Sequence of chain 34.C:
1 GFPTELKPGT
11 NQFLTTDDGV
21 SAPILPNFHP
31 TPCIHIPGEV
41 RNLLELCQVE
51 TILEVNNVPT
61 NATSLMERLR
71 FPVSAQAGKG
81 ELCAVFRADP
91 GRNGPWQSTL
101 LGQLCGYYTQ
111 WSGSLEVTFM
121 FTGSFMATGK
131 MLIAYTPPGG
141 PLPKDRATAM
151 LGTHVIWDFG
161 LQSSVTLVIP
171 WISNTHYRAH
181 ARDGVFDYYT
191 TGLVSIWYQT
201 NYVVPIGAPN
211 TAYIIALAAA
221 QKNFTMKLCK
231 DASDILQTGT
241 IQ

A small-molecule ligand and the protein it binds are described below.
Small molecule (SMILES): CCO/N=C/c1ccc(OCC[C@@H](C)CCN2CCN(c3ccncc3)C2=O)cc1

Sequence of chain 34.A:
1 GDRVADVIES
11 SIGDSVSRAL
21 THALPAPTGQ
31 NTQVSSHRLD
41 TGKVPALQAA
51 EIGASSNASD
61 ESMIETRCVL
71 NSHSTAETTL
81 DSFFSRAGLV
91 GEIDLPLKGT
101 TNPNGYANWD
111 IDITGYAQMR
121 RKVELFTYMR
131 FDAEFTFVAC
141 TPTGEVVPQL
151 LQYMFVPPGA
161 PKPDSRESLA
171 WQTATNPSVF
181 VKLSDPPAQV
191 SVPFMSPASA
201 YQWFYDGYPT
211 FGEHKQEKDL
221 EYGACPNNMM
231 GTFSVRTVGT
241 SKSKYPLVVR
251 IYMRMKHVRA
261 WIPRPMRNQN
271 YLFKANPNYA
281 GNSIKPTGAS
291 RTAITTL

Binding-site contacts:
Ligand atom OAC contacts residue ASP112 of chain 34.A at 3.7 Å.
Ligand atom CAG contacts residue ASN228 of chain 34.A at 3.2 Å.
Ligand atom CAK contacts residue PHE135 of chain 34.A at 3.7 Å (hydrophobic).
Ligand atom NBD contacts residue ASN228 of chain 34.A at 3.9 Å.
Ligand atom CAA contacts residue VAL179 of chain 34.A at 3.4 Å (hydrophobic).
Ligand atom CAJ contacts residue ILE24 of chain 34.C at 3.9 Å (hydrophobic).
Ligand atom CAH contacts residue THR114 of chain 34.A at 3.8 Å.
Ligand atom CBA contacts residue ASN228 of chain 34.A at 3.7 Å.
Ligand atom CAA contacts residue SER178 of chain 34.A at 3.5 Å.
Ligand atom CAM contacts residue PHE155 of chain 34.A at 3.8 Å (hydrophobic).
Ligand atom CAI contacts residue PHE135 of chain 34.A at 3.7 Å (hydrophobic).
Ligand atom CAA contacts residue TYR153 of chain 34.A at 3.9 Å (hydrophobic).
Ligand atom CAS contacts residue TRP203 of chain 34.A at 3.4 Å (hydrophobic).
Ligand atom CAL contacts residue PHE155 of chain 34.A at 3.7 Å (hydrophobic).
Ligand atom CAH contacts residue ASP112 of chain 34.A at 3.4 Å.
Ligand atom OAC contacts residue TRP203 of chain 34.A at 3.9 Å.
Ligand atom CBA contacts residue TRP203 of chain 34.A at 3.5 Å (hydrophobic).
Ligand atom CAS contacts residue TYR201 of chain 34.A at 3.6 Å (hydrophobic).
Ligand atom CAM contacts residue PRO177 of chain 34.A at 3.7 Å (hydrophobic).
Ligand atom CAS contacts residue ASN228 of chain 34.A at 3.8 Å.
Ligand atom CAJ contacts residue PHE155 of chain 34.A at 3.7 Å (hydrophobic).
Ligand atom CAE contacts residue GLN202 of chain 34.A at 3.4 Å.
Ligand atom CAF contacts residue THR114 of chain 34.A at 3.6 Å.
Ligand atom CAG contacts residue TRP203 of chain 34.A at 3.7 Å (hydrophobic).
Ligand atom CAA contacts residue PRO177 of chain 34.A at 3.2 Å (hydrophobic).
Ligand atom CAX contacts residue TRP203 of chain 34.A at 3.5 Å (hydrophobic).
Ligand atom NAT contacts residue PHE155 of chain 34.A at 3.9 Å.
Ligand atom NBC contacts residue TRP203 of chain 34.A at 3.8 Å.
Ligand atom CAD contacts residue PHE137 of chain 34.A at 3.8 Å (hydrophobic).
Ligand atom CAN contacts residue PHE135 of chain 34.A at 3.7 Å (hydrophobic).
Ligand atom CAR contacts residue TYR201 of chain 34.A at 3.4 Å (hydrophobic).
Ligand atom CAE contacts residue ASN228 of chain 34.A at 3.4 Å.
Ligand atom CAN contacts residue ILE111 of chain 34.A at 3.6 Å (hydrophobic).
Ligand atom OAC contacts residue ILE113 of chain 34.A at 3.3 Å (h-bond).
Ligand atom OAW contacts residue MET195 of chain 34.A at 3.2 Å.
Ligand atom NBD contacts residue TRP203 of chain 34.A at 3.2 Å.
Ligand atom CAG contacts residue GLN202 of chain 34.A at 3.4 Å.
Ligand atom CAF contacts residue ASP112 of chain 34.A at 3.6 Å.
Ligand atom CAI contacts residue VAL192 of chain 34.A at 3.8 Å (hydrophobic).
Ligand atom CAO contacts residue ILE111 of chain 34.A at 3.8 Å (hydrophobic).

Sequence of chain 35.C:
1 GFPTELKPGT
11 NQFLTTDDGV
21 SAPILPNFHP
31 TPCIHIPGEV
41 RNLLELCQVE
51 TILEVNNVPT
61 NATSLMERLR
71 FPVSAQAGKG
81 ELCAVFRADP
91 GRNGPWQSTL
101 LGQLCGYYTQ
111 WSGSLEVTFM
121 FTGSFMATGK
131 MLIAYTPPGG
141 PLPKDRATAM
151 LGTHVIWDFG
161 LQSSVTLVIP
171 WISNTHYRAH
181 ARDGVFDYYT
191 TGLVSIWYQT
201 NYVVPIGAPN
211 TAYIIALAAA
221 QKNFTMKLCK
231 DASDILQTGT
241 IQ